Sequence of chain 1.H:
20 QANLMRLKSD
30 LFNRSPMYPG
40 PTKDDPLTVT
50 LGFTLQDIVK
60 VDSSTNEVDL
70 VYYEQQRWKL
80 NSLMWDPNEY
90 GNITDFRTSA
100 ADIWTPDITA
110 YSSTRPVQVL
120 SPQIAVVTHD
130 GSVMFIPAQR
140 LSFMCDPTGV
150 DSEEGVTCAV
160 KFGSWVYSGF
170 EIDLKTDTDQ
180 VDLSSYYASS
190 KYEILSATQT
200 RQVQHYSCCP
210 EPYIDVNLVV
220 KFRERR

This protein binds this small molecule.
Small molecule (SMILES): CC(=O)C1=CCC[C@@H]2CC[C@H]1N2

Sequence of chain 1.G:
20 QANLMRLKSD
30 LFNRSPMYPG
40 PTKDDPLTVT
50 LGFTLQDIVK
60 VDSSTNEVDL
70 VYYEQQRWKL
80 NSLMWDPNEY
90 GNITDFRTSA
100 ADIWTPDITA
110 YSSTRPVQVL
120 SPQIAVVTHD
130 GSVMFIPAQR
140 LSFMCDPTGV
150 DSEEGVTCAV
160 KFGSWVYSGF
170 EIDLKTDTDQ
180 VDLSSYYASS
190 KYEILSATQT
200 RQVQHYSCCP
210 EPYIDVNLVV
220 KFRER

Binding-site contacts:
Ligand atom C6 contacts residue ILE135 of chain 1.G at 4.0 Å (hydrophobic).
Ligand atom C11 contacts residue ILE135 of chain 1.G at 4.2 Å (hydrophobic).
Ligand atom C8 contacts residue TYR212 of chain 1.H at 3.6 Å (hydrophobic).
Ligand atom C10 contacts residue TRP164 of chain 1.H at 3.4 Å (hydrophobic).
Ligand atom O12 contacts residue VAL165 of chain 1.H at 3.8 Å.
Ligand atom C10 contacts residue ILE135 of chain 1.G at 3.7 Å (hydrophobic).
Ligand atom C4 contacts residue ILE135 of chain 1.G at 4.2 Å (hydrophobic).
Ligand atom N5 contacts residue TRP164 of chain 1.H at 2.9 Å (h-bond).
Ligand atom O12 contacts residue ILE135 of chain 1.G at 3.6 Å.
Ligand atom C11 contacts residue VAL165 of chain 1.H at 4.0 Å (hydrophobic).
Ligand atom C9 contacts residue TYR212 of chain 1.H at 3.6 Å (hydrophobic).
Ligand atom C1 contacts residue TRP164 of chain 1.H at 3.8 Å (hydrophobic).
Ligand atom C9 contacts residue TRP164 of chain 1.H at 3.4 Å (hydrophobic).
Ligand atom C6 contacts residue TRP164 of chain 1.H at 3.1 Å (hydrophobic).
Ligand atom C7 contacts residue TYR110 of chain 1.H at 3.3 Å (hydrophobic).
Ligand atom C3 contacts residue TRP164 of chain 1.H at 4.1 Å (hydrophobic).
Ligand atom C3 contacts residue CYS207 of chain 1.H at 4.4 Å (hydrophobic).
Ligand atom C10 contacts residue VAL165 of chain 1.H at 4.2 Å (hydrophobic).
Ligand atom C11 contacts residue TYR212 of chain 1.H at 3.9 Å (hydrophobic).
Ligand atom C3 contacts residue ILE135 of chain 1.G at 4.0 Å (hydrophobic).
Ligand atom C9 contacts residue CYS207 of chain 1.H at 3.6 Å (hydrophobic).
Ligand atom C2 contacts residue TYR205 of chain 1.H at 4.3 Å (hydrophobic).
Ligand atom O12 contacts residue TRP164 of chain 1.H at 3.6 Å (h-bond).
Ligand atom C6 contacts residue CYS207 of chain 1.H at 4.2 Å (hydrophobic).
Ligand atom C8 contacts residue CYS207 of chain 1.H at 3.6 Å (hydrophobic).
Ligand atom C11 contacts residue VAL125 of chain 1.G at 4.2 Å (hydrophobic).
Ligand atom C11 contacts residue MET133 of chain 1.G at 4.2 Å (hydrophobic).
Ligand atom C7 contacts residue TRP164 of chain 1.H at 3.6 Å (hydrophobic).
Ligand atom C3 contacts residue TYR72 of chain 1.G at 3.8 Å (hydrophobic).
Ligand atom C2 contacts residue TYR72 of chain 1.G at 3.8 Å (hydrophobic).
Ligand atom C11 contacts residue TRP164 of chain 1.H at 4.2 Å (hydrophobic).
Ligand atom C9 contacts residue CYS208 of chain 1.H at 4.2 Å (hydrophobic).
Ligand atom C2 contacts residue TRP164 of chain 1.H at 4.0 Å (hydrophobic).
Ligand atom C7 contacts residue TYR205 of chain 1.H at 3.9 Å (hydrophobic).
Ligand atom C1 contacts residue TYR110 of chain 1.H at 3.6 Å (hydrophobic).
Ligand atom N5 contacts residue TYR110 of chain 1.H at 4.1 Å.
Ligand atom C4 contacts residue TRP164 of chain 1.H at 3.5 Å (hydrophobic).
Ligand atom C7 contacts residue TYR212 of chain 1.H at 3.9 Å (hydrophobic).
Ligand atom C8 contacts residue TRP164 of chain 1.H at 4.1 Å (hydrophobic).
Ligand atom C8 contacts residue TYR205 of chain 1.H at 4.1 Å (hydrophobic).